Binding-site contacts:
Ligand atom C2 contacts residue LYS292 of chain 1.A at 4.0 Å.
Ligand atom O4 contacts residue ASP272 of chain 1.A at 2.5 Å (salt-bridge).
Ligand atom O2 contacts residue ARG50 of chain 1.A at 3.5 Å (salt-bridge).
Ligand atom C3 contacts residue ARG50 of chain 1.A at 3.9 Å.
Ligand atom O3 contacts residue LYS292 of chain 1.A at 2.9 Å (salt-bridge).
Ligand atom O4 contacts residue ASN246 of chain 1.A at 2.9 Å (h-bond).
Ligand atom O5 contacts residue ASP176 of chain 1.A at 3.5 Å (salt-bridge).
Ligand atom O3 contacts residue ASP272 of chain 1.A at 2.7 Å (salt-bridge).
Ligand atom O1 contacts residue ARG125 of chain 1.A at 2.9 Å (salt-bridge).
Ligand atom C2 contacts residue ARG50 of chain 1.A at 3.6 Å.
Ligand atom C1 contacts residue ARG125 of chain 1.A at 3.8 Å.
Ligand atom C6 contacts residue ASN246 of chain 1.A at 3.6 Å.
Ligand atom O6 contacts residue ARG125 of chain 1.A at 3.7 Å.
Ligand atom O6 contacts residue TRP51 of chain 1.A at 3.0 Å (h-bond).
Ligand atom O2 contacts residue ASN178 of chain 1.A at 3.1 Å (h-bond).
Ligand atom O5 contacts residue TRP216 of chain 1.A at 3.6 Å.
Ligand atom C2 contacts residue ASP124 of chain 1.A at 3.4 Å.
Ligand atom O2 contacts residue PHE182 of chain 1.A at 3.5 Å.
Ligand atom C6 contacts residue ARG125 of chain 1.A at 3.7 Å.
Ligand atom C3 contacts residue LYS292 of chain 1.A at 3.8 Å.
Ligand atom O5 contacts residue ARG125 of chain 1.A at 3.0 Å (salt-bridge).
Ligand atom C1 contacts residue ASP176 of chain 1.A at 3.2 Å.
Ligand atom O3 contacts residue ARG50 of chain 1.A at 2.9 Å (salt-bridge).
Ligand atom O1 contacts residue ASP124 of chain 1.A at 3.5 Å (salt-bridge).
Ligand atom C4 contacts residue ARG50 of chain 1.A at 4.0 Å.
Ligand atom C5 contacts residue ARG125 of chain 1.A at 4.0 Å.
Ligand atom O2 contacts residue LYS292 of chain 1.A at 3.1 Å (salt-bridge).
Ligand atom C5 contacts residue TRP216 of chain 1.A at 3.6 Å (hydrophobic).
Ligand atom O6 contacts residue LEU48 of chain 1.A at 3.6 Å.
Ligand atom C6 contacts residue TRP216 of chain 1.A at 3.5 Å (hydrophobic).
Ligand atom O1 contacts residue ASN178 of chain 1.A at 3.1 Å (h-bond).
Ligand atom C4 contacts residue ASP272 of chain 1.A at 3.4 Å.
Ligand atom C5 contacts residue ASN246 of chain 1.A at 3.8 Å.
Ligand atom C4 contacts residue ASN246 of chain 1.A at 4.0 Å.
Ligand atom O1 contacts residue ASP176 of chain 1.A at 2.6 Å (salt-bridge).
Ligand atom C1 contacts residue TRP216 of chain 1.A at 3.9 Å (hydrophobic).
Ligand atom O5 contacts residue TRP51 of chain 1.A at 3.7 Å.
Ligand atom C1 contacts residue ASN178 of chain 1.A at 3.9 Å.
Ligand atom O2 contacts residue ASP124 of chain 1.A at 2.8 Å (salt-bridge).
Ligand atom C3 contacts residue ASP272 of chain 1.A at 3.8 Å.

A protein and the small-molecule ligand that binds it are described below.
Small molecule (SMILES): OC[C@H]1O[C@@H](O)[C@H](O)[C@@H](O)[C@@H]1O

Sequence of chain 1.A:
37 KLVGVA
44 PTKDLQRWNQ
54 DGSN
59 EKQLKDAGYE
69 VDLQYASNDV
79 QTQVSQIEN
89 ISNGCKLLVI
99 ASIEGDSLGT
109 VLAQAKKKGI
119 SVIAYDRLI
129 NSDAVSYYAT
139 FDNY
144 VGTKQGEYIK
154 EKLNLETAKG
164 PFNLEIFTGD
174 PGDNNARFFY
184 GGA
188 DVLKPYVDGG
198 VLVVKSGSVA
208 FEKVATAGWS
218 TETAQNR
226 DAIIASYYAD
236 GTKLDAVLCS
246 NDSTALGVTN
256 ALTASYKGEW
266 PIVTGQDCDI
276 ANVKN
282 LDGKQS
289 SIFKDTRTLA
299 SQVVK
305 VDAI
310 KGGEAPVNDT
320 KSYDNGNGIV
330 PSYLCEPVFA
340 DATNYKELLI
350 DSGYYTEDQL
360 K